Sequence of chain 1.A:
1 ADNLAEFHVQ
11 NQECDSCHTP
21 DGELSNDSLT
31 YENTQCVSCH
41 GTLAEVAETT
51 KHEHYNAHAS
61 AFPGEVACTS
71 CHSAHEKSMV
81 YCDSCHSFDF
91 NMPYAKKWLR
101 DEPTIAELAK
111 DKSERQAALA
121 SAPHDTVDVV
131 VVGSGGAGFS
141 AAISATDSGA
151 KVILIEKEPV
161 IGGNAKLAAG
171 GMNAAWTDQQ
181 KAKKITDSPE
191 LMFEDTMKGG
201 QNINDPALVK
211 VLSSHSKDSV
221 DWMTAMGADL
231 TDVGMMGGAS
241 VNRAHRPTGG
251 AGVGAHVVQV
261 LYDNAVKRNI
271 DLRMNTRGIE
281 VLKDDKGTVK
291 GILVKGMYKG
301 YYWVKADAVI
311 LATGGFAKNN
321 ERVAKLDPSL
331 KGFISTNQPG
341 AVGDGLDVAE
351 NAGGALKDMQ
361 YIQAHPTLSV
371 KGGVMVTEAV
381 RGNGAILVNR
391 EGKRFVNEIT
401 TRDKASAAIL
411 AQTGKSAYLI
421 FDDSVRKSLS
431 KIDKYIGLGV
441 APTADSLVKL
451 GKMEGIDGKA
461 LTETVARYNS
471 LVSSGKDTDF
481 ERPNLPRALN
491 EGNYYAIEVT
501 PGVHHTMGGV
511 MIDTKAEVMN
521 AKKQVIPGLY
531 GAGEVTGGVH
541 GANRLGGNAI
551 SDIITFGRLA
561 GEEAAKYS

The protein below binds the small molecule below.
Small molecule (SMILES): O=C(O)/C=C/C(=O)O

Binding-site contacts:
Ligand atom C6 contacts residue HIS365 of chain 1.A at 3.8 Å.
Ligand atom OXT contacts residue ARG402 of chain 1.A at 3.8 Å.
Ligand atom C contacts residue ARG544 of chain 1.A at 3.4 Å.
Ligand atom OXT contacts residue FAD1 of chain 1.G at 2.9 Å.
Ligand atom O7 contacts residue GLY170 of chain 1.A at 2.9 Å (h-bond).
Ligand atom C contacts residue FAD1 of chain 1.G at 3.2 Å.
Ligand atom O7 contacts residue THR377 of chain 1.A at 2.7 Å (h-bond).
Ligand atom C5 contacts residue FAD1 of chain 1.G at 3.4 Å.
Ligand atom C5 contacts residue ARG402 of chain 1.A at 3.1 Å.
Ligand atom OXT contacts residue GLY547 of chain 1.A at 2.6 Å (h-bond).
Ligand atom C4 contacts residue FAD1 of chain 1.G at 3.2 Å.
Ligand atom O7 contacts residue FAD1 of chain 1.G at 3.4 Å (h-bond).
Ligand atom OXT contacts residue GLY546 of chain 1.A at 3.2 Å.
Ligand atom C6 contacts residue FAD1 of chain 1.G at 3.9 Å.
Ligand atom OXT contacts residue ARG544 of chain 1.A at 2.6 Å (salt-bridge).
Ligand atom O contacts residue HIS504 of chain 1.A at 3.0 Å (h-bond).
Ligand atom C contacts residue ARG402 of chain 1.A at 3.2 Å.
Ligand atom O8 contacts residue MET375 of chain 1.A at 3.2 Å.
Ligand atom C5 contacts residue MET375 of chain 1.A at 3.0 Å (hydrophobic).
Ligand atom O contacts residue ARG544 of chain 1.A at 2.9 Å (salt-bridge).
Ligand atom C6 contacts residue THR377 of chain 1.A at 3.5 Å.
Ligand atom O contacts residue ARG402 of chain 1.A at 2.7 Å (salt-bridge).
Ligand atom C4 contacts residue MET375 of chain 1.A at 4.0 Å (hydrophobic).
Ligand atom C6 contacts residue ARG402 of chain 1.A at 3.8 Å.
Ligand atom O8 contacts residue GLU378 of chain 1.A at 2.8 Å (salt-bridge).
Ligand atom C6 contacts residue GLU378 of chain 1.A at 3.7 Å.
Ligand atom O contacts residue MET375 of chain 1.A at 3.8 Å.
Ligand atom O7 contacts residue MET375 of chain 1.A at 4.0 Å.
Ligand atom O contacts residue FAD1 of chain 1.G at 3.5 Å.
Ligand atom O8 contacts residue ARG402 of chain 1.A at 3.6 Å.
Ligand atom O7 contacts residue GLU378 of chain 1.A at 4.0 Å.
Ligand atom C4 contacts residue ARG402 of chain 1.A at 3.3 Å.
Ligand atom O7 contacts residue ALA169 of chain 1.A at 3.9 Å.
Ligand atom C contacts residue GLY547 of chain 1.A at 3.6 Å.
Ligand atom C4 contacts residue MET236 of chain 1.A at 4.0 Å (hydrophobic).
Ligand atom C6 contacts residue MET375 of chain 1.A at 3.2 Å (hydrophobic).
Ligand atom O8 contacts residue HIS365 of chain 1.A at 2.8 Å (h-bond).
Ligand atom C4 contacts residue GLY547 of chain 1.A at 3.9 Å.
Ligand atom C contacts residue GLY546 of chain 1.A at 3.7 Å.
Ligand atom O8 contacts residue THR377 of chain 1.A at 3.3 Å.